The protein below binds the small molecule below.
Small molecule (SMILES): CC(=O)N[C@@H]1[C@@H](O)[C@H](O)[C@@H](CO)O[C@H]1O

Binding-site contacts:
Ligand atom C1 contacts residue THR77 of chain 1.A at 3.9 Å.
Ligand atom C3 contacts residue ASN75 of chain 1.A at 3.8 Å.
Ligand atom C4 contacts residue ASN75 of chain 1.A at 4.2 Å.
Ligand atom C5 contacts residue ASN75 of chain 1.A at 3.7 Å.
Ligand atom N2 contacts residue THR77 of chain 1.A at 4.1 Å.
Ligand atom O7 contacts residue ASN75 of chain 1.A at 3.3 Å (h-bond).
Ligand atom C1 contacts residue ASN75 of chain 1.A at 1.4 Å.
Ligand atom C8 contacts residue ASN75 of chain 1.A at 3.2 Å.
Ligand atom N2 contacts residue ASN75 of chain 1.A at 3.0 Å (h-bond).
Ligand atom O5 contacts residue ASN75 of chain 1.A at 2.3 Å (h-bond).
Ligand atom O6 contacts residue VAL140 of chain 1.A at 4.4 Å.
Ligand atom O6 contacts residue GLY138 of chain 1.A at 4.1 Å.
Ligand atom O7 contacts residue HIS74 of chain 1.A at 4.5 Å.
Ligand atom O6 contacts residue LEU92 of chain 1.A at 4.3 Å.
Ligand atom C2 contacts residue ASN75 of chain 1.A at 2.4 Å.
Ligand atom C7 contacts residue ASN75 of chain 1.A at 3.3 Å.

Sequence of chain 1.A:
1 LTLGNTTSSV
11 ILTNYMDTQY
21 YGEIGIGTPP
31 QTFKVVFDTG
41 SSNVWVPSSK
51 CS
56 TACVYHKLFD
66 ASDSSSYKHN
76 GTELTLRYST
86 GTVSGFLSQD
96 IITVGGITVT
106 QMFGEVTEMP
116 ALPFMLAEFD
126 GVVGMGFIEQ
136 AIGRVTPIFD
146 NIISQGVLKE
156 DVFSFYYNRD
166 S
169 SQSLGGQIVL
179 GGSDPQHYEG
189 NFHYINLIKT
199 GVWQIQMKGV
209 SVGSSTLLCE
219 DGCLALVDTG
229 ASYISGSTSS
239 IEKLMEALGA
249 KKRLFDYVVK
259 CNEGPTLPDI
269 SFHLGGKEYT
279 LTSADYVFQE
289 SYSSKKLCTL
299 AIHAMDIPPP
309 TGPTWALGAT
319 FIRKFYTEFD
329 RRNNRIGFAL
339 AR